A protein and the small-molecule ligand that binds it are described below.
Small molecule (SMILES): Nc1ncnc2c1ncn2[C@@H]1O[C@H](COP(=O)(O)OP(=O)(O)OP(O)(O)=S)[C@@H](O)[C@H]1O

Sequence of chain 1.C:
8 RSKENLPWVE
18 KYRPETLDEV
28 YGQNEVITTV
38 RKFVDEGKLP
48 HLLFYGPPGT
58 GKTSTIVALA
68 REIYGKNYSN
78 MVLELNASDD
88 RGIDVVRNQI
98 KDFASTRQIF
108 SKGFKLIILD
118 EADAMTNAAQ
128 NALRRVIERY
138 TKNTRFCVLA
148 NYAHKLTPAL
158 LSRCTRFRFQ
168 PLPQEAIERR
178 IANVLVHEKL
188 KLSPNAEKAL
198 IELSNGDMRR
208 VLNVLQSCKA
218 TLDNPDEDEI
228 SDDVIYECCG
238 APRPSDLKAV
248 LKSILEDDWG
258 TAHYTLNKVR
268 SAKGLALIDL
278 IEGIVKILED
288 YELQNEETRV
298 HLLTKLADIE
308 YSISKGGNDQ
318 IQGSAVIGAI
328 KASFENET

Binding-site contacts:
Ligand atom O5' contacts residue SER61 of chain 1.C at 3.5 Å (h-bond).
Ligand atom O2B contacts residue LYS59 of chain 1.C at 3.0 Å (salt-bridge).
Ligand atom O2G contacts residue PRO55 of chain 1.C at 3.3 Å.
Ligand atom PG contacts residue MG1 of chain 1.Q at 3.1 Å.
Ligand atom O3A contacts residue ARG206 of chain 1.C at 3.0 Å (salt-bridge).
Ligand atom O2' contacts residue TYR19 of chain 1.C at 3.3 Å (h-bond).
Ligand atom O3' contacts residue ARG20 of chain 1.C at 3.2 Å.
Ligand atom O3B contacts residue GLY56 of chain 1.C at 2.9 Å (h-bond).
Ligand atom S1G contacts residue MG1 of chain 1.Q at 3.0 Å.
Ligand atom N1 contacts residue TYR28 of chain 1.C at 3.6 Å (h-bond).
Ligand atom N7 contacts residue GLY58 of chain 1.C at 3.2 Å (h-bond).
Ligand atom O2B contacts residue GLY58 of chain 1.C at 2.7 Å (h-bond).
Ligand atom S1G contacts residue ASN148 of chain 1.C at 3.2 Å (h-bond).
Ligand atom PG contacts residue ARG183 of chain 1.D at 3.6 Å.
Ligand atom O2' contacts residue VAL16 of chain 1.C at 3.0 Å (h-bond).
Ligand atom O1A contacts residue ARG206 of chain 1.C at 3.0 Å (salt-bridge).
Ligand atom O3G contacts residue MG1 of chain 1.Q at 2.3 Å.
Ligand atom PG contacts residue ARG206 of chain 1.C at 3.3 Å.
Ligand atom O2G contacts residue ARG206 of chain 1.C at 3.1 Å (salt-bridge).
Ligand atom N7 contacts residue THR57 of chain 1.C at 3.4 Å.
Ligand atom O3G contacts residue ARG183 of chain 1.D at 2.5 Å (salt-bridge).
Ligand atom O2A contacts residue LYS59 of chain 1.C at 3.6 Å (salt-bridge).
Ligand atom O3' contacts residue VAL16 of chain 1.C at 3.1 Å (h-bond).
Ligand atom N7 contacts residue GLY56 of chain 1.C at 3.5 Å (h-bond).
Ligand atom O1A contacts residue GLU158 of chain 1.D at 3.5 Å (salt-bridge).
Ligand atom O2G contacts residue ARG183 of chain 1.D at 3.2 Å (salt-bridge).
Ligand atom O1B contacts residue MG1 of chain 1.Q at 2.5 Å.
Ligand atom O2A contacts residue SER61 of chain 1.C at 3.1 Å (h-bond).
Ligand atom O2' contacts residue LEU209 of chain 1.C at 3.3 Å.
Ligand atom O1A contacts residue ARG20 of chain 1.C at 3.0 Å (salt-bridge).
Ligand atom S1G contacts residue LYS59 of chain 1.C at 3.4 Å (salt-bridge).
Ligand atom C8 contacts residue GLY56 of chain 1.C at 3.4 Å.
Ligand atom C5' contacts residue ARG206 of chain 1.C at 3.5 Å.
Ligand atom O3B contacts residue ARG206 of chain 1.C at 3.1 Å (salt-bridge).
Ligand atom O2B contacts residue THR57 of chain 1.C at 3.0 Å (h-bond).
Ligand atom O2A contacts residue THR60 of chain 1.C at 3.2 Å (h-bond).
Ligand atom O3G contacts residue ARG206 of chain 1.C at 2.8 Å (salt-bridge).
Ligand atom O2A contacts residue GLY58 of chain 1.C at 3.3 Å.
Ligand atom O1B contacts residue THR60 of chain 1.C at 2.5 Å (h-bond).
Ligand atom N6 contacts residue TYR28 of chain 1.C at 2.9 Å (h-bond).

Sequence of chain 1.D:
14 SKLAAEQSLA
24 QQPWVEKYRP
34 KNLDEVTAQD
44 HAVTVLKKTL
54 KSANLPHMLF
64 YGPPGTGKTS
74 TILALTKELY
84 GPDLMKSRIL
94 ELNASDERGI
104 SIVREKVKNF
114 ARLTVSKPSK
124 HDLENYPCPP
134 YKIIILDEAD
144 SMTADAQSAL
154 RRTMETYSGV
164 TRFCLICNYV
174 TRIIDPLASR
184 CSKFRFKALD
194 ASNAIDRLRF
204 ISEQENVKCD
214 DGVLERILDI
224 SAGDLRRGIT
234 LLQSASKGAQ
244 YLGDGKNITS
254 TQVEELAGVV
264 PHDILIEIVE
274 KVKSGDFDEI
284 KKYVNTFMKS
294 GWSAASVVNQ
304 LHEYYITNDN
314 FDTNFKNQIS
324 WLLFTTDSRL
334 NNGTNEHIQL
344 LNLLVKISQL